Sequence of chain 2.A:
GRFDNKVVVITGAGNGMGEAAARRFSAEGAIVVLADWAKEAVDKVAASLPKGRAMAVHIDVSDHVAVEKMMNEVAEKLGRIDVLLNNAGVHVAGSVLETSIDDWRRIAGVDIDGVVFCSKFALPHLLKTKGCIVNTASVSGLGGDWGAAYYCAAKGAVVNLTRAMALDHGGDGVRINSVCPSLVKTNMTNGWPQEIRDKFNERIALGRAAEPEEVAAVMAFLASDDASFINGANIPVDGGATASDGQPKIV

The protein below binds the small molecule below.
Small molecule (SMILES): CC(=O)[C@@H](C)O

Binding-site contacts:
Ligand atom O7 contacts residue SER151 of chain 2.A at 4.5 Å.
Ligand atom C4 contacts residue SER195 of chain 2.A at 3.8 Å.
Ligand atom O7 contacts residue ILE263 of chain 1.A at 4.2 Å.
Ligand atom O7 contacts residue TYR164 of chain 2.A at 4.4 Å.
Ligand atom O7 contacts residue ASP158 of chain 2.A at 4.0 Å.
Ligand atom O2 contacts residue TYR164 of chain 2.A at 2.5 Å (h-bond).
Ligand atom C4 contacts residue HBS1 of chain 2.F at 0.1 Å.
Ligand atom C2 contacts residue NAD1 of chain 2.C at 3.0 Å.
Ligand atom C1 contacts residue TRP205 of chain 2.A at 4.1 Å (hydrophobic).
Ligand atom C4 contacts residue GLN260 of chain 1.A at 3.8 Å.
Ligand atom O2 contacts residue NAD1 of chain 2.C at 2.6 Å.
Ligand atom C2 contacts residue HBS1 of chain 2.F at 0.1 Å.
Ligand atom C4 contacts residue THR202 of chain 2.A at 4.3 Å.
Ligand atom O7 contacts residue SER153 of chain 2.A at 3.1 Å (h-bond).
Ligand atom C4 contacts residue NAD1 of chain 2.C at 3.2 Å.
Ligand atom O7 contacts residue TRP205 of chain 2.A at 3.8 Å.
Ligand atom C3 contacts residue NAD1 of chain 2.C at 3.5 Å.
Ligand atom O7 contacts residue GLN260 of chain 1.A at 3.2 Å (h-bond).
Ligand atom C1 contacts residue THR202 of chain 2.A at 4.3 Å.
Ligand atom C2 contacts residue SER151 of chain 2.A at 3.7 Å.
Ligand atom C1 contacts residue HIS104 of chain 2.A at 3.9 Å.
Ligand atom C3 contacts residue HBS1 of chain 2.F at 0.3 Å.
Ligand atom C3 contacts residue TRP205 of chain 2.A at 4.3 Å (hydrophobic).
Ligand atom O7 contacts residue HBS1 of chain 2.F at 1.6 Å.
Ligand atom C4 contacts residue TRP205 of chain 2.A at 3.9 Å (hydrophobic).
Ligand atom C3 contacts residue SER153 of chain 2.A at 3.7 Å.
Ligand atom O2 contacts residue HBS1 of chain 2.F at 0.1 Å (h-bond).
Ligand atom C3 contacts residue SER195 of chain 2.A at 4.4 Å.
Ligand atom C1 contacts residue MET201 of chain 2.A at 3.7 Å (hydrophobic).
Ligand atom C1 contacts residue NAD1 of chain 2.C at 3.4 Å.
Ligand atom C3 contacts residue SER151 of chain 2.A at 3.9 Å.
Ligand atom C2 contacts residue SER153 of chain 2.A at 4.1 Å.
Ligand atom O2 contacts residue SER153 of chain 2.A at 3.9 Å.
Ligand atom C1 contacts residue TYR164 of chain 2.A at 3.4 Å (hydrophobic).
Ligand atom C2 contacts residue TYR164 of chain 2.A at 3.2 Å (hydrophobic).
Ligand atom C3 contacts residue GLN260 of chain 1.A at 3.8 Å.
Ligand atom O2 contacts residue SER151 of chain 2.A at 2.7 Å (h-bond).
Ligand atom C1 contacts residue HBS1 of chain 2.F at 0.1 Å.
Ligand atom C4 contacts residue LEU196 of chain 2.A at 4.0 Å (hydrophobic).

Sequence of chain 1.A:
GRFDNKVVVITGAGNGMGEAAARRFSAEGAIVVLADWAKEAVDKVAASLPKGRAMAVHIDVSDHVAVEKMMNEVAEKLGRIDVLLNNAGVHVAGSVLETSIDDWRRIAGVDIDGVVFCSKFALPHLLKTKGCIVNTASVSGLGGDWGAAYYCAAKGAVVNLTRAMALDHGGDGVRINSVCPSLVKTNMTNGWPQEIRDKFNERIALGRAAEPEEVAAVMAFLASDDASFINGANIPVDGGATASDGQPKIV